Sequence of chain 1.H:
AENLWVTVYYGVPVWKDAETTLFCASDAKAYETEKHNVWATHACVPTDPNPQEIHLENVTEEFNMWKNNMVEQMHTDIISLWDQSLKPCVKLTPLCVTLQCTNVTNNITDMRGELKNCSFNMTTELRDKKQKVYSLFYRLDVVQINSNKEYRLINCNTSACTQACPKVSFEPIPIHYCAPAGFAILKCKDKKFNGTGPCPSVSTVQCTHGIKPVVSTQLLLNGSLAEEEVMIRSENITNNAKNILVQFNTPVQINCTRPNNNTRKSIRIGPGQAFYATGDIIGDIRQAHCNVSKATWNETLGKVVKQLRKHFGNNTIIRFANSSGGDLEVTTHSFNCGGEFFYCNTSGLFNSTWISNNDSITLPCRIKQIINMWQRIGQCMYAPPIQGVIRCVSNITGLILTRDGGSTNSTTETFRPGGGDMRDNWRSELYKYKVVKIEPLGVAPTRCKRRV

Binding-site contacts:
Ligand atom C3 contacts residue ASN118 of chain 1.H at 3.8 Å.
Ligand atom O7 contacts residue VAL104 of chain 1.H at 3.5 Å.
Ligand atom C5 contacts residue MAN1 of chain 1.YB at 4.0 Å.
Ligand atom C8 contacts residue ILE291 of chain 1.H at 4.4 Å (hydrophobic).
Ligand atom O4 contacts residue GLU19 of chain 1.D at 4.0 Å.
Ligand atom O7 contacts residue THR105 of chain 1.H at 3.3 Å (h-bond).
Ligand atom O4 contacts residue GLU20 of chain 1.D at 3.5 Å (salt-bridge).
Ligand atom C7 contacts residue ASN118 of chain 1.H at 3.6 Å.
Ligand atom O7 contacts residue ASN118 of chain 1.H at 3.3 Å (h-bond).
Ligand atom C1 contacts residue TYR135 of chain 1.H at 4.3 Å (hydrophobic).
Ligand atom C6 contacts residue MAN1 of chain 1.YB at 4.1 Å.
Ligand atom N2 contacts residue ASN118 of chain 1.H at 3.3 Å (h-bond).
Ligand atom C1 contacts residue ASN118 of chain 1.H at 1.4 Å.
Ligand atom C8 contacts residue ASP290 of chain 1.H at 3.4 Å.
Ligand atom C8 contacts residue LEU137 of chain 1.H at 4.2 Å (hydrophobic).
Ligand atom C6 contacts residue GLU20 of chain 1.D at 4.0 Å.
Ligand atom C7 contacts residue THR105 of chain 1.H at 4.3 Å.
Ligand atom C5 contacts residue TYR135 of chain 1.H at 4.3 Å (hydrophobic).
Ligand atom O7 contacts residue TYR135 of chain 1.H at 4.0 Å.
Ligand atom C4 contacts residue ASN118 of chain 1.H at 4.0 Å.
Ligand atom O4 contacts residue MAN1 of chain 1.YB at 2.4 Å (h-bond).
Ligand atom O6 contacts residue GLU20 of chain 1.D at 4.3 Å.
Ligand atom C4 contacts residue GLU20 of chain 1.D at 4.5 Å.
Ligand atom C2 contacts residue ASN118 of chain 1.H at 2.6 Å.
Ligand atom C5 contacts residue ASN118 of chain 1.H at 3.3 Å.
Ligand atom O6 contacts residue SER120 of chain 1.H at 3.3 Å (h-bond).
Ligand atom C4 contacts residue MAN1 of chain 1.YB at 3.5 Å.
Ligand atom C6 contacts residue ASN118 of chain 1.H at 4.2 Å.
Ligand atom O5 contacts residue ASN118 of chain 1.H at 1.9 Å (h-bond).
Ligand atom C3 contacts residue MAN1 of chain 1.YB at 3.5 Å.
Ligand atom C8 contacts residue VAL104 of chain 1.H at 3.8 Å (hydrophobic).
Ligand atom C7 contacts residue VAL104 of chain 1.H at 4.0 Å (hydrophobic).
Ligand atom O6 contacts residue ASN118 of chain 1.H at 4.2 Å.
Ligand atom O3 contacts residue MAN1 of chain 1.YB at 3.4 Å (h-bond).
Ligand atom C3 contacts residue TYR135 of chain 1.H at 4.4 Å (hydrophobic).
Ligand atom O2 contacts residue MAN1 of chain 1.YB at 4.2 Å.
Ligand atom O6 contacts residue MAN1 of chain 1.YB at 3.2 Å (h-bond).

This protein binds this small molecule.
Small molecule (SMILES): CC(=O)N[C@H]1[C@H](O[C@H]2[C@H](O)[C@@H](NC(C)=O)CO[C@@H]2CO)O[C@H](CO)[C@@H](O[C@@H]2O[C@H](CO[C@H]3O[C@H](CO)[C@@H](O)[C@H](O)[C@@H]3O)[C@@H](O)[C@H](O[C@H]3O[C@H](CO)[C@@H](O)[C@H](O)[C@@H]3O[C@H]3O[C@H](CO)[C@@H](O)[C@H](O)[C@@H]3O)[C@@H]2O)[C@@H]1O

Sequence of chain 1.D:
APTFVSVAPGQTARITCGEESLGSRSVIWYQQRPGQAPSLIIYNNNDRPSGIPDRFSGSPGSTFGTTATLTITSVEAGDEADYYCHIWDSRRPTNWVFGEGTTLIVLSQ